A small-molecule ligand and the protein it binds are described below.
Small molecule (SMILES): N[C@@H](CCCNC(=O)CP(=O)(O)O)C(=O)O

Binding-site contacts:
Ligand atom C1 contacts residue HIS133 of chain 1.C at 3.8 Å.
Ligand atom O1 contacts residue HIS133 of chain 1.C at 3.1 Å (h-bond).
Ligand atom N contacts residue ASP231 of chain 1.C at 2.8 Å (salt-bridge).
Ligand atom C contacts residue MET236 of chain 1.C at 3.6 Å (hydrophobic).
Ligand atom P contacts residue ARG57 of chain 1.C at 3.7 Å.
Ligand atom CA contacts residue ASP231 of chain 1.C at 3.2 Å.
Ligand atom N contacts residue SER235 of chain 1.C at 3.0 Å (h-bond).
Ligand atom CB contacts residue ASN167 of chain 1.C at 3.5 Å.
Ligand atom O1P contacts residue SER55 of chain 1.C at 3.8 Å.
Ligand atom C1 contacts residue LEU274 of chain 1.C at 3.7 Å (hydrophobic).
Ligand atom C1P contacts residue LEU274 of chain 1.C at 3.5 Å (hydrophobic).
Ligand atom OXT contacts residue SER235 of chain 1.C at 3.5 Å.
Ligand atom O contacts residue SER235 of chain 1.C at 3.6 Å.
Ligand atom C1P contacts residue ARG319 of chain 1.C at 3.5 Å.
Ligand atom O3P contacts residue ARG57 of chain 1.C at 2.7 Å (salt-bridge).
Ligand atom O3P contacts residue THR56 of chain 1.C at 3.0 Å (h-bond).
Ligand atom O1 contacts residue THR58 of chain 1.C at 3.2 Å (h-bond).
Ligand atom C contacts residue SER235 of chain 1.C at 3.5 Å.
Ligand atom O2P contacts residue ARG57 of chain 1.C at 3.8 Å.
Ligand atom N contacts residue ASN167 of chain 1.C at 3.3 Å (h-bond).
Ligand atom OXT contacts residue MET236 of chain 1.C at 3.6 Å (h-bond).
Ligand atom CD contacts residue LEU128 of chain 1.C at 3.7 Å (hydrophobic).
Ligand atom NE contacts residue LEU274 of chain 1.C at 2.9 Å (h-bond).
Ligand atom O contacts residue MET236 of chain 1.C at 3.1 Å (h-bond).
Ligand atom C1 contacts residue ARG319 of chain 1.C at 3.6 Å.
Ligand atom C1 contacts residue ARG106 of chain 1.C at 3.8 Å.
Ligand atom CB contacts residue ASP231 of chain 1.C at 3.5 Å.
Ligand atom N contacts residue ASN166 of chain 1.C at 3.2 Å (h-bond).
Ligand atom CD contacts residue HIS133 of chain 1.C at 3.4 Å.
Ligand atom O1P contacts residue ARG106 of chain 1.C at 2.7 Å (salt-bridge).
Ligand atom OXT contacts residue ASN167 of chain 1.C at 3.3 Å (h-bond).
Ligand atom O2P contacts residue SER55 of chain 1.C at 2.7 Å (h-bond).
Ligand atom O1P contacts residue GLN82 of chain 1.B at 2.6 Å (h-bond).
Ligand atom O2P contacts residue THR58 of chain 1.C at 2.7 Å (h-bond).
Ligand atom O2P contacts residue ARG106 of chain 1.C at 2.9 Å (salt-bridge).
Ligand atom C1P contacts residue ARG57 of chain 1.C at 3.4 Å.
Ligand atom P contacts residue ARG106 of chain 1.C at 3.3 Å.
Ligand atom CA contacts residue SER235 of chain 1.C at 3.8 Å.
Ligand atom O1 contacts residue ARG319 of chain 1.C at 3.2 Å (salt-bridge).
Ligand atom O1 contacts residue ARG106 of chain 1.C at 3.0 Å (salt-bridge).

Sequence of chain 1.B:
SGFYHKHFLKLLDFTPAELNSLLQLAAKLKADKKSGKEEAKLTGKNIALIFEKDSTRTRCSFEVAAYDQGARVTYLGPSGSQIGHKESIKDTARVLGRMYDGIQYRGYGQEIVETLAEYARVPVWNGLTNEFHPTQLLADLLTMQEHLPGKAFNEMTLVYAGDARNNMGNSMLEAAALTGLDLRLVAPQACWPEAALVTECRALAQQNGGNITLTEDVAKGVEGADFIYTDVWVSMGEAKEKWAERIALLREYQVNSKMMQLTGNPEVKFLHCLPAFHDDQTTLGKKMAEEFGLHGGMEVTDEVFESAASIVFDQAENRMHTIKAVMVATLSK

Sequence of chain 1.C:
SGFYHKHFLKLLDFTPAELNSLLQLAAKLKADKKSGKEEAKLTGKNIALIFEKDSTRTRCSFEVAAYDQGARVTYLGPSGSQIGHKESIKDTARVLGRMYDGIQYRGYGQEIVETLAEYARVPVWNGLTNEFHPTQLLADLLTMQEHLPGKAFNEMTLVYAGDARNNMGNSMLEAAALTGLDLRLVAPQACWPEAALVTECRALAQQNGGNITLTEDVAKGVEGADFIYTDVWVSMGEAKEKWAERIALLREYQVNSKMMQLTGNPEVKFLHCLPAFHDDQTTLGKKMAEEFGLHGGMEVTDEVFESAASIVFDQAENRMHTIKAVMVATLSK